Binding-site contacts:
Ligand atom O1A contacts residue TYR262 of chain 1.A at 2.9 Å (h-bond).
Ligand atom C7 contacts residue ARG211 of chain 1.A at 3.7 Å.
Ligand atom N4 contacts residue ASP69 of chain 1.A at 2.8 Å (salt-bridge).
Ligand atom C91 contacts residue ARG211 of chain 1.A at 3.6 Å.
Ligand atom C1 contacts residue TYR320 of chain 1.A at 3.3 Å (hydrophobic).
Ligand atom O1A contacts residue ARG286 of chain 1.A at 2.7 Å (salt-bridge).
Ligand atom O1A contacts residue TYR320 of chain 1.A at 3.9 Å.
Ligand atom O1A contacts residue ARG211 of chain 1.A at 3.1 Å (salt-bridge).
Ligand atom C1 contacts residue ARG286 of chain 1.A at 3.4 Å.
Ligand atom O1B contacts residue TYR262 of chain 1.A at 3.9 Å.
Ligand atom C1 contacts residue ARG211 of chain 1.A at 4.0 Å.
Ligand atom C7 contacts residue TYR320 of chain 1.A at 3.2 Å (hydrophobic).
Ligand atom C81 contacts residue SER165 of chain 1.A at 3.6 Å.
Ligand atom C6 contacts residue TYR320 of chain 1.A at 3.7 Å (hydrophobic).
Ligand atom C3 contacts residue GLU37 of chain 1.A at 3.8 Å.
Ligand atom C91 contacts residue ASN213 of chain 1.A at 3.6 Å.
Ligand atom C10 contacts residue ARG70 of chain 1.A at 3.8 Å.
Ligand atom C7 contacts residue GLU196 of chain 1.A at 4.0 Å.
Ligand atom C9 contacts residue GLU195 of chain 1.A at 3.7 Å.
Ligand atom C82 contacts residue ARG143 of chain 1.A at 4.0 Å.
Ligand atom C4 contacts residue ASP69 of chain 1.A at 3.4 Å.
Ligand atom C3 contacts residue TYR320 of chain 1.A at 3.2 Å (hydrophobic).
Ligand atom C4 contacts residue TYR320 of chain 1.A at 3.5 Å (hydrophobic).
Ligand atom O1B contacts residue ARG36 of chain 1.A at 3.6 Å.
Ligand atom O10 contacts residue ARG70 of chain 1.A at 2.6 Å (salt-bridge).
Ligand atom C11 contacts residue ARG70 of chain 1.A at 4.0 Å.
Ligand atom C4 contacts residue GLU37 of chain 1.A at 3.6 Å.
Ligand atom O1B contacts residue TYR320 of chain 1.A at 3.8 Å.
Ligand atom C6 contacts residue GLU196 of chain 1.A at 3.6 Å.
Ligand atom N4 contacts residue GLU37 of chain 1.A at 2.9 Å (salt-bridge).
Ligand atom C81 contacts residue ARG143 of chain 1.A at 3.9 Å.
Ligand atom C11 contacts residue TRP97 of chain 1.A at 3.7 Å (hydrophobic).
Ligand atom C8 contacts residue ARG143 of chain 1.A at 4.0 Å.
Ligand atom O10 contacts residue ASP69 of chain 1.A at 3.7 Å.
Ligand atom C5 contacts residue ASP69 of chain 1.A at 3.5 Å.
Ligand atom C3 contacts residue ASP69 of chain 1.A at 3.4 Å.
Ligand atom C1 contacts residue TYR262 of chain 1.A at 3.7 Å (hydrophobic).
Ligand atom C2 contacts residue TYR320 of chain 1.A at 2.9 Å (hydrophobic).
Ligand atom C91 contacts residue GLU195 of chain 1.A at 3.7 Å.
Ligand atom O1B contacts residue ARG286 of chain 1.A at 2.7 Å (salt-bridge).

A small-molecule ligand and the protein it binds are described below.
Small molecule (SMILES): CCC(CC)O[C@@H]1C=C(C(=O)O)C[C@H](N)[C@H]1NC(C)=O

Sequence of chain 1.A:
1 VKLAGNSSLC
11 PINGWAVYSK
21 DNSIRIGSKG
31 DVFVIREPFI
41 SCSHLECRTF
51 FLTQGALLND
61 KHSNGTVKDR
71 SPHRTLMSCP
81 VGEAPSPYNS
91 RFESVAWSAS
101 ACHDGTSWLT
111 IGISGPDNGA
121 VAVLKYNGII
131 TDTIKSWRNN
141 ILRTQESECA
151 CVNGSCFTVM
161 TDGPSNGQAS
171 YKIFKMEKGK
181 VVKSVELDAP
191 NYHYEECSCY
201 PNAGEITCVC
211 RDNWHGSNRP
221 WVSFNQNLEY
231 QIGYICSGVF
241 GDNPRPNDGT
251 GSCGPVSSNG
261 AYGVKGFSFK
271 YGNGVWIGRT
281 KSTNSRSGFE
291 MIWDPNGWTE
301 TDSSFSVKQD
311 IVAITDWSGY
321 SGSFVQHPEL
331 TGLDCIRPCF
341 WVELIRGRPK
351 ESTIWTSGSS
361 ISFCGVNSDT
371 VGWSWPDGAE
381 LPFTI